Binding-site contacts:
Ligand atom C1 contacts residue GLU161 of chain 1.B at 4.0 Å.
Ligand atom C8 contacts residue GLU161 of chain 1.B at 4.2 Å.
Ligand atom C4 contacts residue PRO156 of chain 1.B at 4.3 Å (hydrophobic).
Ligand atom C8 contacts residue TYR158 of chain 1.B at 3.0 Å (hydrophobic).
Ligand atom C6 contacts residue MAN6 of chain 1.H at 3.2 Å.
Ligand atom O7 contacts residue PRO156 of chain 1.B at 3.5 Å.
Ligand atom O5 contacts residue ASN254 of chain 1.B at 2.3 Å (h-bond).
Ligand atom O7 contacts residue GLU161 of chain 1.B at 2.5 Å (salt-bridge).
Ligand atom O7 contacts residue ASN254 of chain 1.B at 4.0 Å.
Ligand atom O6 contacts residue MAN6 of chain 1.H at 2.7 Å (h-bond).
Ligand atom C5 contacts residue ASN254 of chain 1.B at 3.6 Å.
Ligand atom C7 contacts residue TYR160 of chain 1.B at 4.2 Å (hydrophobic).
Ligand atom C1 contacts residue TYR158 of chain 1.B at 4.0 Å (hydrophobic).
Ligand atom C8 contacts residue PRO156 of chain 1.B at 3.8 Å (hydrophobic).
Ligand atom C5 contacts residue PRO156 of chain 1.B at 4.5 Å (hydrophobic).
Ligand atom C8 contacts residue TYR160 of chain 1.B at 3.4 Å (hydrophobic).
Ligand atom C7 contacts residue TYR158 of chain 1.B at 4.1 Å (hydrophobic).
Ligand atom C2 contacts residue GLU161 of chain 1.B at 4.0 Å.
Ligand atom C2 contacts residue ASN254 of chain 1.B at 2.5 Å.
Ligand atom N2 contacts residue GLU161 of chain 1.B at 4.2 Å.
Ligand atom C8 contacts residue MAN6 of chain 1.H at 3.9 Å.
Ligand atom C8 contacts residue PRO157 of chain 1.B at 4.3 Å (hydrophobic).
Ligand atom C8 contacts residue ARG155 of chain 1.B at 4.5 Å.
Ligand atom C3 contacts residue PRO156 of chain 1.B at 4.0 Å (hydrophobic).
Ligand atom C5 contacts residue MAN6 of chain 1.H at 4.4 Å.
Ligand atom C7 contacts residue PRO156 of chain 1.B at 3.7 Å (hydrophobic).
Ligand atom C7 contacts residue GLU161 of chain 1.B at 3.4 Å.
Ligand atom C2 contacts residue TYR158 of chain 1.B at 4.5 Å (hydrophobic).
Ligand atom N2 contacts residue TYR158 of chain 1.B at 3.8 Å.
Ligand atom N2 contacts residue ASN254 of chain 1.B at 2.9 Å (h-bond).
Ligand atom N2 contacts residue MAN6 of chain 1.H at 4.3 Å.
Ligand atom C3 contacts residue ASN254 of chain 1.B at 3.8 Å.
Ligand atom N2 contacts residue PRO157 of chain 1.B at 4.4 Å.
Ligand atom C4 contacts residue ASN254 of chain 1.B at 4.2 Å.
Ligand atom C7 contacts residue ASN254 of chain 1.B at 3.7 Å.
Ligand atom O4 contacts residue PRO156 of chain 1.B at 3.7 Å.
Ligand atom C1 contacts residue ASN254 of chain 1.B at 1.4 Å.

Sequence of chain 1.B:
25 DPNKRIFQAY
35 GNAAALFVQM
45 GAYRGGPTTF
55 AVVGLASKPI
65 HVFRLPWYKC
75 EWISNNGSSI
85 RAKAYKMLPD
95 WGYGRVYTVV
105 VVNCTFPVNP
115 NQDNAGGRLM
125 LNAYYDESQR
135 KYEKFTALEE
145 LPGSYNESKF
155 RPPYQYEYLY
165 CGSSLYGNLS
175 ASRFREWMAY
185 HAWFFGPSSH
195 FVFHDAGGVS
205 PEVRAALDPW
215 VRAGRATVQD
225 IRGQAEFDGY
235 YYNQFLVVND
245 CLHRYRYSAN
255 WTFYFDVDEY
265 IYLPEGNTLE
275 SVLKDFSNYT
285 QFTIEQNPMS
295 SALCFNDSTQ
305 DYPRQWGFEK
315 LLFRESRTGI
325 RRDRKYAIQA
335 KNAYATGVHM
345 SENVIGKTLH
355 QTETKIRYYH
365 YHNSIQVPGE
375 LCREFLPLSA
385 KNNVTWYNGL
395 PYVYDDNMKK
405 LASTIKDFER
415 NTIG

The small molecule below binds the protein below.
Small molecule (SMILES): CC(=O)N[C@H]1[C@H](O[C@H]2[C@H](O)[C@@H](NC(C)=O)CO[C@@H]2CO)O[C@H](CO)[C@@H](O)[C@@H]1O